Sequence of chain 1.A:
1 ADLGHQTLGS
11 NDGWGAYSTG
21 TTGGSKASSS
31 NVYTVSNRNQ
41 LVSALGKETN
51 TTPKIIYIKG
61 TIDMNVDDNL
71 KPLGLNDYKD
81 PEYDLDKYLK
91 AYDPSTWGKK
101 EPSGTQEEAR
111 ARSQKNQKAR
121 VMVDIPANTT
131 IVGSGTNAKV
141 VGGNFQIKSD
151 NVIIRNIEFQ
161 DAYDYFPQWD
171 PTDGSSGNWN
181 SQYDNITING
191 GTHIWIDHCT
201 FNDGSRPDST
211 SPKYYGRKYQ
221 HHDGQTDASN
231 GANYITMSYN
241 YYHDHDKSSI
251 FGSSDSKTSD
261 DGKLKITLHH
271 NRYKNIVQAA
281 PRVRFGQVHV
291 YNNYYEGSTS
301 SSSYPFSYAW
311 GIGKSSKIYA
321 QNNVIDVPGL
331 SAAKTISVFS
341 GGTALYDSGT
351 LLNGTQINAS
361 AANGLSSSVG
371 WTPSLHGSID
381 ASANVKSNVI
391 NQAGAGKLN

This protein binds this small molecule.
Small molecule (SMILES): O=C(O)[C@H]1O[C@H](O[C@@H]2[C@H](O)[C@@H](O)[C@@H](O[C@@H]3[C@H](O)[C@@H](O)[C@@H](O)O[C@@H]3C(=O)O)O[C@@H]2C(=O)O)[C@H](O)[C@@H](O)[C@H]1O

Binding-site contacts:
Ligand atom C5 contacts residue CA1 of chain 1.D at 3.4 Å.
Ligand atom C6 contacts residue LYS247 of chain 1.A at 3.5 Å.
Ligand atom C3 contacts residue CA1 of chain 1.D at 3.8 Å.
Ligand atom O2 contacts residue ASN178 of chain 1.A at 3.3 Å (h-bond).
Ligand atom C1 contacts residue CA1 of chain 1.D at 3.7 Å.
Ligand atom C1 contacts residue CA1 of chain 1.E at 3.5 Å.
Ligand atom C6 contacts residue CA1 of chain 1.C at 3.5 Å.
Ligand atom O6A contacts residue ASN180 of chain 1.A at 3.0 Å (h-bond).
Ligand atom O3 contacts residue ASP173 of chain 1.A at 2.4 Å (salt-bridge).
Ligand atom C5 contacts residue CA1 of chain 1.E at 3.4 Å.
Ligand atom O6A contacts residue CA1 of chain 1.C at 2.6 Å.
Ligand atom O6A contacts residue ASP223 of chain 1.A at 3.1 Å (salt-bridge).
Ligand atom O6B contacts residue ARG282 of chain 1.A at 2.9 Å (salt-bridge).
Ligand atom C6 contacts residue CA1 of chain 1.E at 3.2 Å.
Ligand atom O6A contacts residue CA1 of chain 1.D at 2.3 Å.
Ligand atom O6A contacts residue CA1 of chain 1.E at 2.3 Å.
Ligand atom C6 contacts residue PHE339 of chain 1.A at 3.6 Å (hydrophobic).
Ligand atom C6 contacts residue ARG282 of chain 1.A at 3.4 Å.
Ligand atom O6B contacts residue CA1 of chain 1.C at 3.8 Å.
Ligand atom O6B contacts residue LYS247 of chain 1.A at 3.5 Å (salt-bridge).
Ligand atom O3 contacts residue ARG284 of chain 1.A at 2.8 Å (salt-bridge).
Ligand atom O6A contacts residue LYS247 of chain 1.A at 2.8 Å (salt-bridge).
Ligand atom O5 contacts residue CA1 of chain 1.D at 2.6 Å.
Ligand atom O6B contacts residue CA1 of chain 1.E at 2.5 Å.
Ligand atom O6B contacts residue PHE339 of chain 1.A at 3.7 Å.
Ligand atom O6A contacts residue ASP227 of chain 1.A at 3.3 Å (salt-bridge).
Ligand atom C4 contacts residue ILE250 of chain 1.A at 3.5 Å (hydrophobic).
Ligand atom O5 contacts residue GLN278 of chain 1.A at 3.5 Å (h-bond).
Ligand atom O6A contacts residue PHE339 of chain 1.A at 3.5 Å.
Ligand atom O2 contacts residue ARG284 of chain 1.A at 3.0 Å (salt-bridge).
Ligand atom O6A contacts residue ARG282 of chain 1.A at 2.7 Å (salt-bridge).
Ligand atom O6B contacts residue ILE250 of chain 1.A at 3.5 Å.
Ligand atom O5 contacts residue CA1 of chain 1.E at 2.4 Å.
Ligand atom O6B contacts residue SER253 of chain 1.A at 3.6 Å.
Ligand atom O3 contacts residue CA1 of chain 1.D at 2.5 Å.
Ligand atom O3 contacts residue SER253 of chain 1.A at 3.8 Å.
Ligand atom C3 contacts residue ASP173 of chain 1.A at 3.4 Å.
Ligand atom C1 contacts residue GLN278 of chain 1.A at 3.3 Å.
Ligand atom O6B contacts residue ASP223 of chain 1.A at 3.7 Å.
Ligand atom C6 contacts residue CA1 of chain 1.D at 3.2 Å.